Sequence of chain 1.A:
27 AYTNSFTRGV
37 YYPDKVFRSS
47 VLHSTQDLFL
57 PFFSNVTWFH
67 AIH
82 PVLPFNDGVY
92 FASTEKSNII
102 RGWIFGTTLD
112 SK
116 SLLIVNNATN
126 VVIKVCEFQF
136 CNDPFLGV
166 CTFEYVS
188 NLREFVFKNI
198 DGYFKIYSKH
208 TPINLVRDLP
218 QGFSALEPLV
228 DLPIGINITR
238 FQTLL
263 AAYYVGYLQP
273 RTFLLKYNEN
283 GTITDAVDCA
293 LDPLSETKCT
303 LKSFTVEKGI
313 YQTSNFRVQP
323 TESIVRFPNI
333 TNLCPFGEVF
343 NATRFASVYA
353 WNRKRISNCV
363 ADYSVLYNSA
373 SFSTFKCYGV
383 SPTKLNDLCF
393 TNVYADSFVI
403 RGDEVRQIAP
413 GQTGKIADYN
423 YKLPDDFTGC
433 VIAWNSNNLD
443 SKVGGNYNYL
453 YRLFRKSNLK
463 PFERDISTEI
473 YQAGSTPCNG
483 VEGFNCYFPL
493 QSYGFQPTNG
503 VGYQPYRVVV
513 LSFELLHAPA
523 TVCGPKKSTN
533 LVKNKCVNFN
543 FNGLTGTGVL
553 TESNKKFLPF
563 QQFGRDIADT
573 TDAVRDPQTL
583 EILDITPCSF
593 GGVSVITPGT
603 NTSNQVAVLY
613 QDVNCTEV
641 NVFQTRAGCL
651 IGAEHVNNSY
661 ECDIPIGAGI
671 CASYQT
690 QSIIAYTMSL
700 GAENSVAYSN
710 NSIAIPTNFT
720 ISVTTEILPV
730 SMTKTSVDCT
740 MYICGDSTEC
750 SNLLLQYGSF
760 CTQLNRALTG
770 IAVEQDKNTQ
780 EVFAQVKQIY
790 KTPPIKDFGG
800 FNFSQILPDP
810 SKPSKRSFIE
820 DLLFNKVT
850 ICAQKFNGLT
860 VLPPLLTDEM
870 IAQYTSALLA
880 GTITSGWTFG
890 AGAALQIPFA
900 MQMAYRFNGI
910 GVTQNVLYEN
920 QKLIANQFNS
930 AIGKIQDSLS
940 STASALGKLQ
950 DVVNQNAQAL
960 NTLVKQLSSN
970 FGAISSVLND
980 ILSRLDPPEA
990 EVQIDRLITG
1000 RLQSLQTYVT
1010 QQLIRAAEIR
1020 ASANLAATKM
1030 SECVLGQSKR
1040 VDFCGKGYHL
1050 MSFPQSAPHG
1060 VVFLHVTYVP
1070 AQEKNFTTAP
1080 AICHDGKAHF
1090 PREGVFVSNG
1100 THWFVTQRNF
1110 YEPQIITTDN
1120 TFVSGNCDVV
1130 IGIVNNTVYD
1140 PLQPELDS

This small molecule binds to this protein.
Small molecule (SMILES): CC(=O)N[C@@H]1[C@@H](O)[C@H](O)[C@@H](CO)O[C@H]1O

Binding-site contacts:
Ligand atom C3 contacts residue ASN282 of chain 1.A at 3.8 Å.
Ligand atom O7 contacts residue ASN282 of chain 1.A at 3.1 Å (h-bond).
Ligand atom C4 contacts residue ASN282 of chain 1.A at 4.2 Å.
Ligand atom C5 contacts residue ASN282 of chain 1.A at 3.7 Å.
Ligand atom C7 contacts residue ASN280 of chain 1.A at 4.4 Å.
Ligand atom N2 contacts residue ASN282 of chain 1.A at 2.9 Å (h-bond).
Ligand atom O7 contacts residue ASN280 of chain 1.A at 4.4 Å.
Ligand atom C8 contacts residue ASN282 of chain 1.A at 4.1 Å.
Ligand atom C7 contacts residue ASN282 of chain 1.A at 3.2 Å.
Ligand atom C2 contacts residue ASN282 of chain 1.A at 2.5 Å.
Ligand atom O5 contacts residue ASN282 of chain 1.A at 2.4 Å (h-bond).
Ligand atom C8 contacts residue ASN280 of chain 1.A at 3.6 Å.
Ligand atom C1 contacts residue ASN282 of chain 1.A at 1.4 Å.